Sequence of chain 1.A:
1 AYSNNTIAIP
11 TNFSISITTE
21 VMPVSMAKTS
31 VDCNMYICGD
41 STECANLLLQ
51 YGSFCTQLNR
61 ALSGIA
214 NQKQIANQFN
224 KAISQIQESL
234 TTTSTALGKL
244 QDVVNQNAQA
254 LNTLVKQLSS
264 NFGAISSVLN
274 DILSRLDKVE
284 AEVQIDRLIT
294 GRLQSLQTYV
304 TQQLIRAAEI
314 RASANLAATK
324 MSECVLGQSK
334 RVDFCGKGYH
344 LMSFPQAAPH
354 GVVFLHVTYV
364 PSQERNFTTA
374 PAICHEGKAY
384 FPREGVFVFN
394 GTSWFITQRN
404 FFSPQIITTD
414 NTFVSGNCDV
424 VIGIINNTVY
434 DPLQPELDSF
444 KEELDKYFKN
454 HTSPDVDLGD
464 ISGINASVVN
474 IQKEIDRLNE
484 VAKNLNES

Sequence of chain 1.B:
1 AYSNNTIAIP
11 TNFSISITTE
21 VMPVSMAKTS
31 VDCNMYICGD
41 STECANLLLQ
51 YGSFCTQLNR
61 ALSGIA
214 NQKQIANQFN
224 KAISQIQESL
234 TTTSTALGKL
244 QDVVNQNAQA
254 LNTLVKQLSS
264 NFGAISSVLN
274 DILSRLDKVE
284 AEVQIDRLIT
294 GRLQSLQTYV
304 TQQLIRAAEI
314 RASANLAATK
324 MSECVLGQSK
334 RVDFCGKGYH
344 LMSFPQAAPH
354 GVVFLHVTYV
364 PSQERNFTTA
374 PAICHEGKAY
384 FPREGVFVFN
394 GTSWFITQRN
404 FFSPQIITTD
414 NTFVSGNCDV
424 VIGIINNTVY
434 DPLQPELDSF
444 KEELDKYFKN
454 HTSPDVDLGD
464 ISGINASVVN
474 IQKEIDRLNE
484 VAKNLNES

This protein binds this small molecule.
Small molecule (SMILES): CC(=O)N[C@@H]1[C@@H](O)[C@H](O)[C@@H](CO)O[C@H]1O

Binding-site contacts:
Ligand atom O5 contacts residue ASN489 of chain 1.B at 2.3 Å (h-bond).
Ligand atom N2 contacts residue ASN489 of chain 1.B at 3.0 Å (h-bond).
Ligand atom C4 contacts residue ASN489 of chain 1.B at 4.3 Å.
Ligand atom C1 contacts residue SER227 of chain 1.A at 4.5 Å.
Ligand atom O6 contacts residue SER227 of chain 1.A at 4.0 Å.
Ligand atom C2 contacts residue ASN489 of chain 1.B at 2.5 Å.
Ligand atom C3 contacts residue ASN489 of chain 1.B at 3.8 Å.
Ligand atom C5 contacts residue ASN489 of chain 1.B at 3.6 Å.
Ligand atom O7 contacts residue ASN489 of chain 1.B at 4.1 Å.
Ligand atom C1 contacts residue ASN489 of chain 1.B at 1.4 Å.
Ligand atom O6 contacts residue ASN223 of chain 1.A at 4.0 Å.
Ligand atom O3 contacts residue ASN489 of chain 1.B at 4.1 Å.
Ligand atom O6 contacts residue ASN489 of chain 1.B at 4.5 Å.
Ligand atom C8 contacts residue ASN489 of chain 1.B at 4.1 Å.
Ligand atom C7 contacts residue ASN489 of chain 1.B at 3.5 Å.